Binding-site contacts:
Ligand atom N2 contacts residue ASN143 of chain 1.A at 2.8 Å (h-bond).
Ligand atom C4 contacts residue ASN143 of chain 1.A at 4.3 Å.
Ligand atom C8 contacts residue GLY142 of chain 1.A at 4.0 Å.
Ligand atom O5 contacts residue ASN143 of chain 1.A at 2.4 Å (h-bond).
Ligand atom C1 contacts residue ASN143 of chain 1.A at 1.5 Å.
Ligand atom C5 contacts residue ASN143 of chain 1.A at 3.7 Å.
Ligand atom C8 contacts residue ASN143 of chain 1.A at 4.5 Å.
Ligand atom O7 contacts residue ASN143 of chain 1.A at 3.6 Å (h-bond).
Ligand atom C7 contacts residue ASN143 of chain 1.A at 3.4 Å.
Ligand atom C3 contacts residue ASN143 of chain 1.A at 3.8 Å.
Ligand atom C2 contacts residue ASN143 of chain 1.A at 2.4 Å.

A protein and the small-molecule ligand that binds it are described below.
Small molecule (SMILES): CC(=O)N[C@@H]1[C@@H](O)[C@H](O)[C@@H](CO)O[C@H]1O

Sequence of chain 1.A:
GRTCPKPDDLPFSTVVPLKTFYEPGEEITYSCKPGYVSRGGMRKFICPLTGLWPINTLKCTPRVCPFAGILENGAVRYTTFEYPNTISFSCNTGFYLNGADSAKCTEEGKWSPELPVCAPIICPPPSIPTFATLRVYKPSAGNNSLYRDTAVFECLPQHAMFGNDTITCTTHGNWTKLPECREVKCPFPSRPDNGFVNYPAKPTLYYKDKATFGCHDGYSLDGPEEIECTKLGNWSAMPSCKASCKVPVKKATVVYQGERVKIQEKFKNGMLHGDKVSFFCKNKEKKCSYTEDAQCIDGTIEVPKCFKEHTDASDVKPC